Sequence of chain 1.A:
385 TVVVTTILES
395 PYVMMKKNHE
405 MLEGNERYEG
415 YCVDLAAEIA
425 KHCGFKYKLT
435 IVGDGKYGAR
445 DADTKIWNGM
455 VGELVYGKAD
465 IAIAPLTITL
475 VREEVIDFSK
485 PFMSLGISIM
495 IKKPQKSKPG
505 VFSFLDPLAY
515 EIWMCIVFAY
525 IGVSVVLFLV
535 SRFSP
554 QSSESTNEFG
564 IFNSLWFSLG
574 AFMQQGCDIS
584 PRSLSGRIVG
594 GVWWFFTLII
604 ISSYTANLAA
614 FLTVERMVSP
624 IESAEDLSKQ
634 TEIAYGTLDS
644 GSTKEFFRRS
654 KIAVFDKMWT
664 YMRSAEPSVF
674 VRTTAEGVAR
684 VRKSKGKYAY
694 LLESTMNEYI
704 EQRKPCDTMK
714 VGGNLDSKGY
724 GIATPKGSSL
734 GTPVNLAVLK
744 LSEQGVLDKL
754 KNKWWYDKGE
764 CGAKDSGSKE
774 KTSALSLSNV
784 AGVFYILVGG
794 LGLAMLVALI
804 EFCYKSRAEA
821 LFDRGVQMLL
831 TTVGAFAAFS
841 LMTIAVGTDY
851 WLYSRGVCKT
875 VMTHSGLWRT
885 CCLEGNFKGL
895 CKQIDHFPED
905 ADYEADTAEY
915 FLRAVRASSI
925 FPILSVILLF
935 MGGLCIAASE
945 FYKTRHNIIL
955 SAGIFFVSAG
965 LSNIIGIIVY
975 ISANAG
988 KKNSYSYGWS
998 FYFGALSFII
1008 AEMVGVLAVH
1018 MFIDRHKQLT

The small molecule below binds the protein below.
Small molecule (SMILES): N[C@@H](CCC(=O)O)C(=O)O

Binding-site contacts:
Ligand atom C contacts residue TYR441 of chain 1.A at 3.9 Å (hydrophobic).
Ligand atom OXT contacts residue PRO469 of chain 1.A at 2.9 Å (h-bond).
Ligand atom CG contacts residue GLY644 of chain 1.A at 4.1 Å.
Ligand atom CG contacts residue TYR441 of chain 1.A at 3.9 Å (hydrophobic).
Ligand atom C contacts residue SER645 of chain 1.A at 3.7 Å.
Ligand atom OE2 contacts residue SER645 of chain 1.A at 2.8 Å (h-bond).
Ligand atom OXT contacts residue LEU470 of chain 1.A at 3.6 Å.
Ligand atom N contacts residue PRO469 of chain 1.A at 3.0 Å (h-bond).
Ligand atom CA contacts residue SER645 of chain 1.A at 4.3 Å.
Ligand atom OXT contacts residue TYR441 of chain 1.A at 3.3 Å.
Ligand atom CG contacts residue LEU641 of chain 1.A at 4.0 Å (hydrophobic).
Ligand atom CD contacts residue SER645 of chain 1.A at 3.8 Å.
Ligand atom OE1 contacts residue THR646 of chain 1.A at 3.0 Å (h-bond).
Ligand atom CB contacts residue TYR441 of chain 1.A at 3.4 Å (hydrophobic).
Ligand atom O contacts residue ARG476 of chain 1.A at 3.4 Å (salt-bridge).
Ligand atom N contacts residue THR471 of chain 1.A at 4.2 Å.
Ligand atom O contacts residue THR471 of chain 1.A at 2.6 Å (h-bond).
Ligand atom OE2 contacts residue GLY644 of chain 1.A at 3.4 Å.
Ligand atom CA contacts residue TYR723 of chain 1.A at 4.0 Å (hydrophobic).
Ligand atom O contacts residue SER645 of chain 1.A at 2.6 Å (h-bond).
Ligand atom OE2 contacts residue GLU696 of chain 1.A at 3.9 Å.
Ligand atom N contacts residue TYR723 of chain 1.A at 3.0 Å (h-bond).
Ligand atom C contacts residue THR471 of chain 1.A at 3.2 Å.
Ligand atom CD contacts residue THR646 of chain 1.A at 3.3 Å.
Ligand atom OE1 contacts residue GLU696 of chain 1.A at 2.9 Å (salt-bridge).
Ligand atom OXT contacts residue ARG476 of chain 1.A at 3.8 Å.
Ligand atom CB contacts residue MET699 of chain 1.A at 4.3 Å (hydrophobic).
Ligand atom OE2 contacts residue THR646 of chain 1.A at 2.6 Å (h-bond).
Ligand atom CD contacts residue GLY644 of chain 1.A at 4.3 Å.
Ligand atom CA contacts residue PRO469 of chain 1.A at 3.9 Å (hydrophobic).
Ligand atom OE1 contacts residue SER645 of chain 1.A at 4.4 Å.
Ligand atom N contacts residue TYR441 of chain 1.A at 3.5 Å.
Ligand atom CA contacts residue TYR441 of chain 1.A at 3.9 Å (hydrophobic).
Ligand atom N contacts residue MET699 of chain 1.A at 3.6 Å.
Ligand atom C contacts residue PRO469 of chain 1.A at 3.7 Å (hydrophobic).
Ligand atom CG contacts residue SER645 of chain 1.A at 4.0 Å.
Ligand atom CA contacts residue THR471 of chain 1.A at 3.7 Å.
Ligand atom OXT contacts residue THR471 of chain 1.A at 3.6 Å (h-bond).
Ligand atom CD contacts residue GLU696 of chain 1.A at 3.7 Å.
Ligand atom C contacts residue ARG476 of chain 1.A at 4.1 Å.